Binding-site contacts:
Ligand atom N2 contacts residue ASN181 of chain 1.E at 2.9 Å (h-bond).
Ligand atom C7 contacts residue ASN181 of chain 1.E at 3.2 Å.
Ligand atom O6 contacts residue ARG176 of chain 1.E at 3.7 Å.
Ligand atom C5 contacts residue ASN181 of chain 1.E at 3.7 Å.
Ligand atom C8 contacts residue VAL164 of chain 1.E at 3.9 Å (hydrophobic).
Ligand atom O7 contacts residue ASN181 of chain 1.E at 3.3 Å (h-bond).
Ligand atom O5 contacts residue ASN181 of chain 1.E at 2.4 Å (h-bond).
Ligand atom C3 contacts residue ASN181 of chain 1.E at 3.8 Å.
Ligand atom N2 contacts residue THR182 of chain 1.E at 4.1 Å.
Ligand atom C1 contacts residue THR182 of chain 1.E at 4.2 Å.
Ligand atom C4 contacts residue ASN181 of chain 1.E at 4.2 Å.
Ligand atom C1 contacts residue ASN181 of chain 1.E at 1.4 Å.
Ligand atom O5 contacts residue ARG176 of chain 1.E at 2.8 Å (salt-bridge).
Ligand atom C6 contacts residue ARG176 of chain 1.E at 3.4 Å.
Ligand atom C1 contacts residue ARG176 of chain 1.E at 3.8 Å.
Ligand atom C8 contacts residue ASN181 of chain 1.E at 4.4 Å.
Ligand atom C2 contacts residue ASN181 of chain 1.E at 2.5 Å.
Ligand atom O6 contacts residue VAL164 of chain 1.E at 4.0 Å.
Ligand atom C5 contacts residue ARG176 of chain 1.E at 3.7 Å.
Ligand atom C6 contacts residue VAL164 of chain 1.E at 3.8 Å (hydrophobic).

This protein binds this small molecule.
Small molecule (SMILES): CC(=O)N[C@H]1[C@H](O[C@H]2[C@H](O)[C@@H](NC(C)=O)CO[C@@H]2CO)O[C@H](CO)[C@@H](O[C@@H]2O[C@H](CO)[C@@H](O)[C@H](O)[C@@H]2O)[C@@H]1O

Sequence of chain 1.E:
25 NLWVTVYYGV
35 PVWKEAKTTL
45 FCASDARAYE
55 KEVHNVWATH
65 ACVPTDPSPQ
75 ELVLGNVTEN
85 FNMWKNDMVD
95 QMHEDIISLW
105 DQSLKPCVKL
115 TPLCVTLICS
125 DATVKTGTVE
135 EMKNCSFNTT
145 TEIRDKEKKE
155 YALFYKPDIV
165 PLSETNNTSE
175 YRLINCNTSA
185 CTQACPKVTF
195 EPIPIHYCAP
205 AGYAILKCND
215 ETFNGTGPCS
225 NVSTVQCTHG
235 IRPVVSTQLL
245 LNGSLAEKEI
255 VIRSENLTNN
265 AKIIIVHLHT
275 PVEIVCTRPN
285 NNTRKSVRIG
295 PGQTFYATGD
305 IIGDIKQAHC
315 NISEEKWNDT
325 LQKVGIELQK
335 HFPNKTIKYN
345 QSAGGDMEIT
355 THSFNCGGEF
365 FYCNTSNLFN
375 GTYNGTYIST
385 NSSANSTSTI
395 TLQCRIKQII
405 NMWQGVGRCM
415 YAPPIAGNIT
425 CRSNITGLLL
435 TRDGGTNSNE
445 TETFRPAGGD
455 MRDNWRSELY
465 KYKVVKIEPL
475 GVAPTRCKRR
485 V